Sequence of chain 1.A:
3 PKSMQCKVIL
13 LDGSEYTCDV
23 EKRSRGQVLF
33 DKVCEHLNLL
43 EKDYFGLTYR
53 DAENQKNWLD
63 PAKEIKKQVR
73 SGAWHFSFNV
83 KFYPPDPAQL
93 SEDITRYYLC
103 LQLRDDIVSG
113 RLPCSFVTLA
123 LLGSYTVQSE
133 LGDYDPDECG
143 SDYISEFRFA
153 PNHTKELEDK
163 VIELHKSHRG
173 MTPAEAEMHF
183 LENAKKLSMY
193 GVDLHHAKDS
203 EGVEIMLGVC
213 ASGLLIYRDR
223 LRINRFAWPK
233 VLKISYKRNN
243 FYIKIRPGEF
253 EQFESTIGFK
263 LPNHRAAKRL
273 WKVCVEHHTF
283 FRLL

Binding-site contacts:
Ligand atom N3 contacts residue GLY48 of chain 1.A at 3.7 Å.
Ligand atom C10 contacts residue PRO63 of chain 1.A at 3.4 Å (hydrophobic).
Ligand atom C2 contacts residue PHE282 of chain 1.A at 3.5 Å (hydrophobic).
Ligand atom N2 contacts residue PHE32 of chain 1.A at 3.5 Å.
Ligand atom N3 contacts residue PHE32 of chain 1.A at 3.6 Å.
Ligand atom N1 contacts residue GLN29 of chain 1.A at 4.3 Å.
Ligand atom C contacts residue PHE282 of chain 1.A at 3.9 Å (hydrophobic).
Ligand atom C5 contacts residue PHE84 of chain 1.A at 3.9 Å (hydrophobic).
Ligand atom C6 contacts residue PHE84 of chain 1.A at 4.2 Å (hydrophobic).
Ligand atom N2 contacts residue ASP45 of chain 1.A at 4.0 Å.
Ligand atom C4 contacts residue PHE282 of chain 1.A at 4.3 Å (hydrophobic).
Ligand atom N2 contacts residue GLN29 of chain 1.A at 4.2 Å.
Ligand atom C5 contacts residue GLU278 of chain 1.A at 4.1 Å.
Ligand atom C9 contacts residue GLY48 of chain 1.A at 3.8 Å.
Ligand atom N4 contacts residue PHE32 of chain 1.A at 3.4 Å.
Ligand atom C3 contacts residue PHE282 of chain 1.A at 3.7 Å (hydrophobic).
Ligand atom C10 contacts residue PHE32 of chain 1.A at 3.3 Å (hydrophobic).
Ligand atom N1 contacts residue ASP45 of chain 1.A at 2.8 Å (salt-bridge).
Ligand atom C9 contacts residue PHE47 of chain 1.A at 3.2 Å (hydrophobic).
Ligand atom N1 contacts residue PHE32 of chain 1.A at 3.9 Å.
Ligand atom O1 contacts residue PRO63 of chain 1.A at 3.5 Å.
Ligand atom O contacts residue PHE282 of chain 1.A at 4.3 Å.
Ligand atom C1 contacts residue ASP45 of chain 1.A at 4.1 Å.
Ligand atom O contacts residue ASP45 of chain 1.A at 3.1 Å.
Ligand atom N4 contacts residue PRO63 of chain 1.A at 3.4 Å.
Ligand atom N3 contacts residue PHE47 of chain 1.A at 4.0 Å.
Ligand atom C8 contacts residue PRO63 of chain 1.A at 4.3 Å (hydrophobic).
Ligand atom C5 contacts residue PHE282 of chain 1.A at 4.3 Å (hydrophobic).
Ligand atom N contacts residue ASP45 of chain 1.A at 3.0 Å (salt-bridge).
Ligand atom C9 contacts residue PHE32 of chain 1.A at 3.6 Å (hydrophobic).
Ligand atom N4 contacts residue GLN29 of chain 1.A at 4.1 Å.
Ligand atom N3 contacts residue LEU61 of chain 1.A at 4.4 Å.
Ligand atom C1 contacts residue PHE282 of chain 1.A at 4.2 Å (hydrophobic).
Ligand atom C4 contacts residue PHE84 of chain 1.A at 4.3 Å (hydrophobic).
Ligand atom C contacts residue ASP45 of chain 1.A at 3.2 Å.
Ligand atom N2 contacts residue PHE47 of chain 1.A at 4.2 Å.
Ligand atom N2 contacts residue PRO63 of chain 1.A at 4.1 Å.
Ligand atom C10 contacts residue GLN29 of chain 1.A at 3.2 Å.
Ligand atom C7 contacts residue ASP45 of chain 1.A at 4.1 Å.
Ligand atom C8 contacts residue ASP45 of chain 1.A at 3.5 Å.

This small molecule binds to this protein.
Small molecule (SMILES): COc1ccc(C)cc1NC(=O)Nn1cnnc1